Sequence of chain 1.B:
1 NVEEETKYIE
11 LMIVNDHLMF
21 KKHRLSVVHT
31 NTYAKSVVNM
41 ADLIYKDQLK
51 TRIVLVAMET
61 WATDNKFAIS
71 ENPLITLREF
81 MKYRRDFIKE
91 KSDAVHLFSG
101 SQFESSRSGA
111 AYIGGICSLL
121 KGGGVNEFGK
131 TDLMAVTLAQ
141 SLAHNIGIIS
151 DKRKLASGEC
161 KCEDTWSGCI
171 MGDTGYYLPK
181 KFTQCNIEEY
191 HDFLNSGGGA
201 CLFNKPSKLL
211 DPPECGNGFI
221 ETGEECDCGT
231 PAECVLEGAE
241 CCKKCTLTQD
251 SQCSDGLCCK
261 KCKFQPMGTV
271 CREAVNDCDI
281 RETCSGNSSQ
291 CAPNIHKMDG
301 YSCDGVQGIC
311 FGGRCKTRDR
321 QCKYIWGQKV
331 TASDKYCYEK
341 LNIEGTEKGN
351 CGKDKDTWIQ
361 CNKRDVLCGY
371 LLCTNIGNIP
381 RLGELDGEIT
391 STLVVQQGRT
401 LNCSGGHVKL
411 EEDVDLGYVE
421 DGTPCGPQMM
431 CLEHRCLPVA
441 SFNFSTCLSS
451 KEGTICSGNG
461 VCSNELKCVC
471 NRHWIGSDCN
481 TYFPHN

Binding-site contacts:
Ligand atom C8 contacts residue LEU393 of chain 1.B at 4.3 Å (hydrophobic).
Ligand atom C7 contacts residue THR392 of chain 1.B at 4.4 Å.
Ligand atom C8 contacts residue SER391 of chain 1.B at 3.6 Å.
Ligand atom N2 contacts residue ASN402 of chain 1.B at 2.8 Å (h-bond).
Ligand atom C8 contacts residue ASN402 of chain 1.B at 3.5 Å.
Ligand atom C7 contacts residue LEU393 of chain 1.B at 3.8 Å (hydrophobic).
Ligand atom C5 contacts residue ASN375 of chain 1.B at 3.1 Å.
Ligand atom C7 contacts residue ASN402 of chain 1.B at 3.0 Å.
Ligand atom C3 contacts residue ASN402 of chain 1.B at 3.8 Å.
Ligand atom C1 contacts residue ASN375 of chain 1.B at 4.0 Å.
Ligand atom C4 contacts residue ASN402 of chain 1.B at 4.1 Å.
Ligand atom O5 contacts residue ASN402 of chain 1.B at 2.2 Å (h-bond).
Ligand atom C8 contacts residue THR392 of chain 1.B at 3.8 Å.
Ligand atom C5 contacts residue ASN402 of chain 1.B at 3.6 Å.
Ligand atom O7 contacts residue LEU393 of chain 1.B at 3.1 Å.
Ligand atom O6 contacts residue ASN375 of chain 1.B at 3.3 Å (h-bond).
Ligand atom C6 contacts residue ASN375 of chain 1.B at 3.0 Å.
Ligand atom C2 contacts residue ASN402 of chain 1.B at 2.5 Å.
Ligand atom O7 contacts residue ASN402 of chain 1.B at 3.5 Å (h-bond).
Ligand atom N2 contacts residue SER391 of chain 1.B at 4.1 Å.
Ligand atom C7 contacts residue SER391 of chain 1.B at 4.4 Å.
Ligand atom O5 contacts residue ASN375 of chain 1.B at 3.1 Å (h-bond).
Ligand atom C1 contacts residue ASN402 of chain 1.B at 1.4 Å.
Ligand atom C1 contacts residue THR374 of chain 1.B at 4.5 Å.

The protein below binds the small molecule below.
Small molecule (SMILES): CC(=O)N[C@@H]1[C@@H](O)[C@H](O)[C@@H](CO)O[C@H]1O